This protein binds this small molecule.
Small molecule (SMILES): Cc1cn([C@H]2C[C@H](O[P](=O)(O)OC[C@H]3O[C@@H](n4ccc(N)nc4=O)C[C@@H]3O[P](=O)(O)OC[C@H]3O[C@@H](n4ccc(N)nc4=O)C[C@@H]3O[P](=O)(O)OC[C@H]3O[C@@H](n4ccc(N)nc4=O)C[C@@H]3O[P](=O)(O)OC[C@H]3O[C@@H](n4cnc5c(=O)[nH]c(N)nc54)C[C@@H]3O)[C@@H](CO[P](=O)(O)O[C@H]3C[C@H](n4cnc5c4NC=NC5N)O[C@@H]3CO[P](=O)(O)O[C@H]3C[C@H](n4ccc(N)nc4=O)O[C@@H]3CO[P](=O)(O)O[C@H]3C[C@H](n4cnc5c4NC=NC5N)O[C@@H]3COP(=O)=O)O2)c(=O)[nH]c1=O

Binding-site contacts:
Ligand atom N3 contacts residue DA5 of chain 1.G at 2.9 Å (h-bond).
Ligand atom N6 contacts residue DT6 of chain 1.G at 3.0 Å (h-bond).
Ligand atom C6 contacts residue G2 of chain 1.G at 3.4 Å.
Ligand atom N3 contacts residue G2 of chain 1.G at 3.1 Å (h-bond).
Ligand atom C2 contacts residue DG4 of chain 1.G at 3.2 Å.
Ligand atom O6 contacts residue C1 of chain 1.G at 2.8 Å (h-bond).
Ligand atom N4 contacts residue DG3 of chain 1.G at 3.1 Å (h-bond).
Ligand atom C4 contacts residue G2 of chain 1.G at 3.4 Å.
Ligand atom N4 contacts residue DG7 of chain 1.G at 3.2 Å (h-bond).
Ligand atom N1 contacts residue DG3 of chain 1.G at 3.5 Å (h-bond).
Ligand atom O2 contacts residue DG4 of chain 1.G at 2.6 Å (h-bond).
Ligand atom N2 contacts residue C1 of chain 1.G at 3.0 Å (h-bond).
Ligand atom N3 contacts residue SER152 of chain 1.B at 3.5 Å.
Ligand atom O2 contacts residue G2 of chain 1.G at 2.9 Å (h-bond).
Ligand atom N3 contacts residue DG3 of chain 1.G at 3.0 Å (h-bond).
Ligand atom N2 contacts residue ASN156 of chain 1.B at 3.4 Å (h-bond).
Ligand atom N3 contacts residue DG4 of chain 1.G at 2.9 Å (h-bond).
Ligand atom C2 contacts residue DG7 of chain 1.G at 3.3 Å.
Ligand atom N2 contacts residue SER152 of chain 1.B at 3.3 Å (h-bond).
Ligand atom N1 contacts residue DG4 of chain 1.G at 3.4 Å (h-bond).
Ligand atom O6 contacts residue LYS295 of chain 1.B at 2.9 Å (salt-bridge).
Ligand atom C2 contacts residue DG7 of chain 1.G at 3.2 Å.
Ligand atom O4 contacts residue DA5 of chain 1.G at 2.9 Å (h-bond).
Ligand atom O6 contacts residue G2 of chain 1.G at 3.5 Å.
Ligand atom O3' contacts residue ASP149 of chain 1.B at 3.1 Å (salt-bridge).
Ligand atom C4 contacts residue DA5 of chain 1.G at 3.4 Å.
Ligand atom N6 contacts residue DG7 of chain 1.G at 2.6 Å (h-bond).
Ligand atom N6 contacts residue DA5 of chain 1.G at 3.4 Å (h-bond).
Ligand atom N1 contacts residue DG7 of chain 1.G at 3.2 Å.
Ligand atom N4 contacts residue DT6 of chain 1.G at 3.3 Å (h-bond).
Ligand atom N1 contacts residue C1 of chain 1.G at 2.9 Å (h-bond).
Ligand atom C6 contacts residue DG7 of chain 1.G at 3.5 Å.
Ligand atom N4 contacts residue DG4 of chain 1.G at 3.1 Å (h-bond).
Ligand atom O2 contacts residue DG3 of chain 1.G at 2.9 Å (h-bond).
Ligand atom N3 contacts residue DG7 of chain 1.G at 3.0 Å (h-bond).
Ligand atom N1 contacts residue DT6 of chain 1.G at 3.1 Å (h-bond).
Ligand atom C2 contacts residue DG3 of chain 1.G at 3.1 Å.
Ligand atom N3 contacts residue DG7 of chain 1.G at 3.5 Å (h-bond).
Ligand atom O2 contacts residue DG7 of chain 1.G at 2.8 Å (h-bond).
Ligand atom O2 contacts residue DA5 of chain 1.G at 3.1 Å.

Sequence of chain 1.B:
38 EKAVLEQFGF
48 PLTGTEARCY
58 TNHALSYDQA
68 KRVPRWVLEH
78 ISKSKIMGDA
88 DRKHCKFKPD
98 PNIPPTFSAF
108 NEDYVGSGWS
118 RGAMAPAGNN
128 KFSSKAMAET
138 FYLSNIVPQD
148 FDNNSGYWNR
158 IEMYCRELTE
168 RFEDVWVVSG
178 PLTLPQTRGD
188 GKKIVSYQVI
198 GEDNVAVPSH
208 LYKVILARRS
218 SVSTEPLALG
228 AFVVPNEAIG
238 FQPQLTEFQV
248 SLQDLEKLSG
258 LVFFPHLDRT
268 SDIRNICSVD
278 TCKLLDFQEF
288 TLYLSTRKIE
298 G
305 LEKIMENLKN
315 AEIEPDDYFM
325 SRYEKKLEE